Sequence of chain 1.A:
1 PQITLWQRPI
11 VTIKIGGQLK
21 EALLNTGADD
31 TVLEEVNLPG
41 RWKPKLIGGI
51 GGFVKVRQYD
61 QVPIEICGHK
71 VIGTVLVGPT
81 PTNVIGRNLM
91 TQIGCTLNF

A protein and the small-molecule ligand that binds it are described below.
Small molecule (SMILES): CC(C)C[C@H](NC(=O)[C@H](Cc1ccccc1)NC(=O)[C@H](CC(C)C)NC(=O)[C@@H](NC(=O)[C@@H](N)CCCCN)C(C)C)C(=O)N[C@@H](CC(=O)O)C(=O)/N=C/C(=O)O

Sequence of chain 1.B:
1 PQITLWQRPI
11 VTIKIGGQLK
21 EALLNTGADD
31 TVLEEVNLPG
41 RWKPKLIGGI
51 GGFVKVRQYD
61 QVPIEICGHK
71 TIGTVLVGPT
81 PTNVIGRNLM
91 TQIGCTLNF

Binding-site contacts:
Ligand atom N contacts residue ALA28 of chain 1.B at 3.3 Å.
Ligand atom CB contacts residue ALA28 of chain 1.A at 3.2 Å (hydrophobic).
Ligand atom CG1 contacts residue ALA28 of chain 1.B at 3.2 Å (hydrophobic).
Ligand atom CG1 contacts residue ASP30 of chain 1.B at 3.2 Å.
Ligand atom CD2 contacts residue ASP30 of chain 1.A at 3.1 Å.
Ligand atom N contacts residue ASP29 of chain 1.A at 2.4 Å (salt-bridge).
Ligand atom O contacts residue ASN25 of chain 1.A at 3.2 Å (h-bond).
Ligand atom O contacts residue ASP29 of chain 1.A at 2.9 Å (salt-bridge).
Ligand atom N contacts residue GLY27 of chain 1.B at 3.0 Å (h-bond).
Ligand atom O contacts residue ASN25 of chain 1.B at 2.9 Å (h-bond).
Ligand atom C contacts residue ASN25 of chain 1.B at 3.4 Å.
Ligand atom CD1 contacts residue ASP30 of chain 1.A at 3.1 Å.
Ligand atom OD1 contacts residue ARG8 of chain 1.B at 2.8 Å (salt-bridge).
Ligand atom C contacts residue GLY27 of chain 1.A at 3.3 Å.
Ligand atom CG contacts residue ARG8 of chain 1.B at 3.0 Å.
Ligand atom O contacts residue GLY27 of chain 1.B at 2.6 Å (h-bond).
Ligand atom CA contacts residue ASP29 of chain 1.B at 3.4 Å.
Ligand atom CG contacts residue GLY27 of chain 1.A at 3.4 Å.
Ligand atom CG contacts residue GLY27 of chain 1.B at 3.4 Å.
Ligand atom CE contacts residue GLY48 of chain 1.B at 3.4 Å.
Ligand atom CD1 contacts residue GLY27 of chain 1.A at 2.4 Å.
Ligand atom CE1 contacts residue GLY27 of chain 1.A at 2.7 Å.
Ligand atom N contacts residue ASP29 of chain 1.B at 3.3 Å (salt-bridge).
Ligand atom CD1 contacts residue LEU23 of chain 1.B at 3.3 Å (hydrophobic).
Ligand atom C contacts residue ASP29 of chain 1.A at 3.1 Å.
Ligand atom CG2 contacts residue ASP30 of chain 1.B at 3.2 Å.
Ligand atom CD2 contacts residue LEU23 of chain 1.A at 3.4 Å (hydrophobic).
Ligand atom C contacts residue ASP29 of chain 1.A at 3.1 Å.
Ligand atom CE1 contacts residue LEU23 of chain 1.B at 2.7 Å (hydrophobic).
Ligand atom CD contacts residue GLY48 of chain 1.B at 3.1 Å.
Ligand atom CD2 contacts residue ASP29 of chain 1.A at 3.2 Å.
Ligand atom CA contacts residue ARG8 of chain 1.B at 3.4 Å.
Ligand atom CA contacts residue ALA28 of chain 1.B at 3.0 Å (hydrophobic).
Ligand atom N contacts residue GLY27 of chain 1.A at 3.0 Å (h-bond).
Ligand atom NZ contacts residue GLY48 of chain 1.B at 3.0 Å (h-bond).
Ligand atom O contacts residue ASP29 of chain 1.A at 2.7 Å (salt-bridge).
Ligand atom CD2 contacts residue GLY27 of chain 1.B at 3.0 Å.
Ligand atom N contacts residue ARG8 of chain 1.B at 3.2 Å (salt-bridge).
Ligand atom CB contacts residue GLY27 of chain 1.B at 2.8 Å.
Ligand atom CA contacts residue ASP29 of chain 1.A at 2.9 Å.